This small molecule binds to this protein.
Small molecule (SMILES): CC(=O)N[C@H]1[C@H](O[C@H]2[C@H](O)[C@@H](NC(C)=O)CO[C@@H]2CO)O[C@H](CO)[C@@H](O)[C@@H]1O

Binding-site contacts:
Ligand atom C1 contacts residue ASN202 of chain 2.A at 1.4 Å.
Ligand atom C8 contacts residue ASN202 of chain 2.A at 3.8 Å.
Ligand atom O5 contacts residue ASN202 of chain 2.A at 2.4 Å (h-bond).
Ligand atom C4 contacts residue ASN202 of chain 2.A at 4.2 Å.
Ligand atom C5 contacts residue ASN202 of chain 2.A at 3.7 Å.
Ligand atom C5 contacts residue ARG197 of chain 2.A at 3.8 Å.
Ligand atom C1 contacts residue ARG197 of chain 2.A at 3.7 Å.
Ligand atom N2 contacts residue ASN202 of chain 2.A at 2.8 Å (h-bond).
Ligand atom C7 contacts residue ASN202 of chain 2.A at 3.3 Å.
Ligand atom C6 contacts residue VAL179 of chain 2.A at 4.3 Å (hydrophobic).
Ligand atom O5 contacts residue ARG197 of chain 2.A at 2.8 Å (salt-bridge).
Ligand atom C8 contacts residue ILE199 of chain 2.A at 4.4 Å (hydrophobic).
Ligand atom N2 contacts residue THR203 of chain 2.A at 4.2 Å.
Ligand atom C2 contacts residue ASN202 of chain 2.A at 2.3 Å.
Ligand atom O7 contacts residue ASN202 of chain 2.A at 3.6 Å (h-bond).
Ligand atom O6 contacts residue ARG197 of chain 2.A at 4.0 Å.
Ligand atom C6 contacts residue ARG197 of chain 2.A at 3.7 Å.
Ligand atom C3 contacts residue ASN202 of chain 2.A at 3.6 Å.

Sequence of chain 2.A:
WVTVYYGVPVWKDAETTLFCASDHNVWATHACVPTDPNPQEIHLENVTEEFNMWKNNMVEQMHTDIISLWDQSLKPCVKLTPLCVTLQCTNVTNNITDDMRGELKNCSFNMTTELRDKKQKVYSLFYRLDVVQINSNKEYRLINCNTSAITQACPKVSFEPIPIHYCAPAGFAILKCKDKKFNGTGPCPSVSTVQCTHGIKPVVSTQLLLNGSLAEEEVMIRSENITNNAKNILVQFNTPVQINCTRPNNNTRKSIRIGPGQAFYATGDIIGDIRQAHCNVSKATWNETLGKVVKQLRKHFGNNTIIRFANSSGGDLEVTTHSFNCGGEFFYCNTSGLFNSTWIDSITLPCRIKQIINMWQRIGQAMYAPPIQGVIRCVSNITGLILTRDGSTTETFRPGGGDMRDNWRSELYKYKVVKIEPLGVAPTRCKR